Sequence of chain 1.C:
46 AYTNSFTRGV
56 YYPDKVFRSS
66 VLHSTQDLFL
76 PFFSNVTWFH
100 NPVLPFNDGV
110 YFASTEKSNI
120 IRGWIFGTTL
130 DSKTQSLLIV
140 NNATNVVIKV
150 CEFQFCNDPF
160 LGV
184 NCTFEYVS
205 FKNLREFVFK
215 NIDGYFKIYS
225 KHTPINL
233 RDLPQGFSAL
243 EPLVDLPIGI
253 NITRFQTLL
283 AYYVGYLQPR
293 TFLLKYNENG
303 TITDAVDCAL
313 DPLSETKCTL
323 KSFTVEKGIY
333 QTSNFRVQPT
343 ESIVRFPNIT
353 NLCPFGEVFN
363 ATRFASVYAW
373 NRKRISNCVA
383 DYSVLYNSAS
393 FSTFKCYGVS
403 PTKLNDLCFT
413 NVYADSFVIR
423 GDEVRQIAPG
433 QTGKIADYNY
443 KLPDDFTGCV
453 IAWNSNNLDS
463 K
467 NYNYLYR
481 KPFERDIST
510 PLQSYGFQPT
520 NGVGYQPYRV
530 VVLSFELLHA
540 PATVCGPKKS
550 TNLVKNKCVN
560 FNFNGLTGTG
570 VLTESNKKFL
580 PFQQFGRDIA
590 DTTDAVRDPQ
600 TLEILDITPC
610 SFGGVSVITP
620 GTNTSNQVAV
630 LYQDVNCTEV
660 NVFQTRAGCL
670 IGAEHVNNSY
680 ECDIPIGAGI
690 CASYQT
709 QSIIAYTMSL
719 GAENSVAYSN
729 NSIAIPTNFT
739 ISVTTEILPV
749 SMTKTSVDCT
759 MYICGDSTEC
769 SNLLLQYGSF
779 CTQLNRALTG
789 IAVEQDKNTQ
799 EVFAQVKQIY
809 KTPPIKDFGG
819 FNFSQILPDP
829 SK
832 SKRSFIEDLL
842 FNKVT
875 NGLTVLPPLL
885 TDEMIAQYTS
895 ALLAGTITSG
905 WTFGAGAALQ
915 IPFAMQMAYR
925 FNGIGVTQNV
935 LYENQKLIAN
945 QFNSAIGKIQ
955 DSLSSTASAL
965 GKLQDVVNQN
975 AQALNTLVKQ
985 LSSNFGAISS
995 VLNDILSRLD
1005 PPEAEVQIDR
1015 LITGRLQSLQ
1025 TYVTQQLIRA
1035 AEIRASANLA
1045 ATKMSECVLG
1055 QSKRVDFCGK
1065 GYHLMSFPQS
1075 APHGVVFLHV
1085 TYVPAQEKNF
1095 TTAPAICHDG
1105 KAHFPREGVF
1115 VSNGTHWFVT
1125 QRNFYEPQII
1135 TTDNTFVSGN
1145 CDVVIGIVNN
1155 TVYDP

Binding-site contacts:
Ligand atom C7 contacts residue ASN253 of chain 1.C at 3.2 Å.
Ligand atom C2 contacts residue ASN253 of chain 1.C at 2.5 Å.
Ligand atom C4 contacts residue ASN253 of chain 1.C at 4.3 Å.
Ligand atom C1 contacts residue ASN253 of chain 1.C at 1.5 Å.
Ligand atom O5 contacts residue ASN253 of chain 1.C at 2.4 Å (h-bond).
Ligand atom C8 contacts residue GLY251 of chain 1.C at 3.0 Å.
Ligand atom C7 contacts residue GLY251 of chain 1.C at 4.4 Å.
Ligand atom N2 contacts residue ASN253 of chain 1.C at 2.9 Å (h-bond).
Ligand atom C5 contacts residue ASN253 of chain 1.C at 3.8 Å.
Ligand atom O7 contacts residue ASN253 of chain 1.C at 3.2 Å (h-bond).
Ligand atom C3 contacts residue ASN253 of chain 1.C at 3.8 Å.
Ligand atom C8 contacts residue ILE252 of chain 1.C at 4.1 Å (hydrophobic).
Ligand atom C8 contacts residue ASN253 of chain 1.C at 3.9 Å.

A small-molecule ligand and the protein it binds are described below.
Small molecule (SMILES): CC(=O)N[C@@H]1[C@@H](O)[C@H](O)[C@@H](CO)O[C@H]1O